Sequence of chain 1.A:
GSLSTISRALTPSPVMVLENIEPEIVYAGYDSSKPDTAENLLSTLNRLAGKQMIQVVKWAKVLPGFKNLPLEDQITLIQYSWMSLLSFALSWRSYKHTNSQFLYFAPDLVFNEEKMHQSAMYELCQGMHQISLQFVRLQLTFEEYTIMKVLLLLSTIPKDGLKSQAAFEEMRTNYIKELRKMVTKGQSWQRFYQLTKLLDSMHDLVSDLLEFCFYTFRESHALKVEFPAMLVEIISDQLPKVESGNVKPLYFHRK

The small molecule below binds the protein below.
Small molecule (SMILES): O=C1COc2ccc(C3=Nn4cnnc4S[C@H]3c3ccccc3)cc2N1

Binding-site contacts:
Ligand atom C25 contacts residue LEU214 of chain 1.A at 3.9 Å (hydrophobic).
Ligand atom N18 contacts residue PHE105 of chain 1.A at 4.0 Å.
Ligand atom O7 contacts residue PHE217 of chain 1.A at 3.4 Å.
Ligand atom C5 contacts residue MET83 of chain 1.A at 3.5 Å (hydrophobic).
Ligand atom C8 contacts residue THR221 of chain 1.A at 3.6 Å.
Ligand atom C6 contacts residue MET121 of chain 1.A at 3.5 Å (hydrophobic).
Ligand atom C23 contacts residue PHE105 of chain 1.A at 3.5 Å (hydrophobic).
Ligand atom S14 contacts residue LEU86 of chain 1.A at 3.7 Å.
Ligand atom C25 contacts residue MET128 of chain 1.A at 3.6 Å (hydrophobic).
Ligand atom C15 contacts residue LEU86 of chain 1.A at 4.0 Å (hydrophobic).
Ligand atom C22 contacts residue PHE105 of chain 1.A at 3.7 Å (hydrophobic).
Ligand atom N19 contacts residue LEU48 of chain 1.A at 3.6 Å.
Ligand atom C6 contacts residue LEU214 of chain 1.A at 4.0 Å (hydrophobic).
Ligand atom C24 contacts residue CYS125 of chain 1.A at 4.0 Å (hydrophobic).
Ligand atom C3 contacts residue ASN46 of chain 1.A at 3.6 Å.
Ligand atom C26 contacts residue MET128 of chain 1.A at 3.9 Å (hydrophobic).
Ligand atom C20 contacts residue ALA49 of chain 1.A at 3.9 Å (hydrophobic).
Ligand atom C2 contacts residue ASN46 of chain 1.A at 3.5 Å.
Ligand atom O11 contacts residue VAL230 of chain 1.A at 3.6 Å.
Ligand atom O11 contacts residue PHE232 of chain 1.A at 3.3 Å.
Ligand atom C5 contacts residue MET121 of chain 1.A at 3.9 Å (hydrophobic).
Ligand atom O11 contacts residue THR221 of chain 1.A at 3.3 Å.
Ligand atom C13 contacts residue MET83 of chain 1.A at 3.7 Å (hydrophobic).
Ligand atom C8 contacts residue PHE217 of chain 1.A at 3.5 Å (hydrophobic).
Ligand atom C26 contacts residue LEU214 of chain 1.A at 3.8 Å (hydrophobic).
Ligand atom C6 contacts residue MET83 of chain 1.A at 3.7 Å (hydrophobic).
Ligand atom O11 contacts residue ASN46 of chain 1.A at 3.0 Å (h-bond).
Ligand atom C23 contacts residue MET121 of chain 1.A at 3.7 Å (hydrophobic).
Ligand atom S14 contacts residue SER87 of chain 1.A at 3.6 Å.
Ligand atom O7 contacts residue CYS218 of chain 1.A at 3.2 Å.
Ligand atom C26 contacts residue SER87 of chain 1.A at 3.7 Å.
Ligand atom C26 contacts residue LEU90 of chain 1.A at 3.9 Å (hydrophobic).
Ligand atom N18 contacts residue GLN52 of chain 1.A at 3.4 Å (h-bond).
Ligand atom N10 contacts residue ASN46 of chain 1.A at 2.6 Å (h-bond).
Ligand atom C20 contacts residue LEU45 of chain 1.A at 3.3 Å (hydrophobic).
Ligand atom N19 contacts residue GLN52 of chain 1.A at 3.3 Å (h-bond).
Ligand atom C1 contacts residue CYS218 of chain 1.A at 3.8 Å (hydrophobic).
Ligand atom N19 contacts residue PHE105 of chain 1.A at 3.8 Å.
Ligand atom C9 contacts residue ASN46 of chain 1.A at 3.5 Å.
Ligand atom C25 contacts residue LEU90 of chain 1.A at 3.8 Å (hydrophobic).